Binding-site contacts:
Ligand atom C7 contacts residue ASN119 of chain 1.B at 3.2 Å.
Ligand atom O6 contacts residue ASP39 of chain 1.B at 4.1 Å.
Ligand atom C2 contacts residue ASN119 of chain 1.B at 2.5 Å.
Ligand atom C1 contacts residue THR71 of chain 1.B at 4.2 Å.
Ligand atom C4 contacts residue ASN119 of chain 1.B at 4.3 Å.
Ligand atom O5 contacts residue ASN119 of chain 1.B at 2.5 Å (h-bond).
Ligand atom N2 contacts residue ASN119 of chain 1.B at 3.1 Å (h-bond).
Ligand atom O6 contacts residue TYR98 of chain 1.B at 4.4 Å.
Ligand atom C4 contacts residue THR71 of chain 1.B at 4.2 Å.
Ligand atom C6 contacts residue ASP39 of chain 1.B at 3.7 Å.
Ligand atom C1 contacts residue ASN119 of chain 1.B at 1.5 Å.
Ligand atom C3 contacts residue ASN119 of chain 1.B at 3.9 Å.
Ligand atom C5 contacts residue THR71 of chain 1.B at 3.6 Å.
Ligand atom C3 contacts residue THR71 of chain 1.B at 4.0 Å.
Ligand atom O5 contacts residue ASP39 of chain 1.B at 4.4 Å.
Ligand atom O7 contacts residue ASN119 of chain 1.B at 2.8 Å (h-bond).
Ligand atom O5 contacts residue THR71 of chain 1.B at 4.2 Å.
Ligand atom O4 contacts residue THR71 of chain 1.B at 4.4 Å.
Ligand atom O6 contacts residue THR71 of chain 1.B at 4.2 Å.
Ligand atom C6 contacts residue THR71 of chain 1.B at 4.3 Å.
Ligand atom C5 contacts residue ASN119 of chain 1.B at 3.8 Å.

Sequence of chain 1.B:
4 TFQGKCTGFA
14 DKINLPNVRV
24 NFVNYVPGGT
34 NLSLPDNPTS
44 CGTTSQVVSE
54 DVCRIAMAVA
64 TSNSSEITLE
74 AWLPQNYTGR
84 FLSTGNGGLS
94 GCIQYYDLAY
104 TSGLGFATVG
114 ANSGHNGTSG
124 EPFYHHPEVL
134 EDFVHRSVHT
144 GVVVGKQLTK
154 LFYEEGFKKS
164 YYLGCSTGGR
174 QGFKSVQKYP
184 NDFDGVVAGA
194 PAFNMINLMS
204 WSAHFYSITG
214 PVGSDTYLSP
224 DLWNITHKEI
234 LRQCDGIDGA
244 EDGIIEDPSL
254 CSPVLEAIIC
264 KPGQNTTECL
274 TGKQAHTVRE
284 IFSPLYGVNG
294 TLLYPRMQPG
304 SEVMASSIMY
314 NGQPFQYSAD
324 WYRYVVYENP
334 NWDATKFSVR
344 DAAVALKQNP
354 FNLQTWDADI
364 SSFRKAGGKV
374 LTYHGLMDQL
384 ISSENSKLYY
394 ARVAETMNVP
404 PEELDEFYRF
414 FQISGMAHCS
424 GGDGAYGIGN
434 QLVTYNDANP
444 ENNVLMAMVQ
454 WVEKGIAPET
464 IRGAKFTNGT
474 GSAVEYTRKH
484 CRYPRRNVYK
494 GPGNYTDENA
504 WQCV

This small molecule binds to this protein.
Small molecule (SMILES): CC(=O)N[C@@H]1[C@@H](O)[C@H](O)[C@@H](CO)O[C@H]1O